Sequence of chain 1.B:
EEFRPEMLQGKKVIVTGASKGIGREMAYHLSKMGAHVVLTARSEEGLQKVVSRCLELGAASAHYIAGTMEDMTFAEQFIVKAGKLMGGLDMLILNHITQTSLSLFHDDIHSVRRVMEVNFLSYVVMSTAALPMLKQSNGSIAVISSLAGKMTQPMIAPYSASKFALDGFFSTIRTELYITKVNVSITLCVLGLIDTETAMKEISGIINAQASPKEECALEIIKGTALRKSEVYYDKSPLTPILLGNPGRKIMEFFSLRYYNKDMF

A protein and the small-molecule ligand that binds it are described below.
Small molecule (SMILES): C[C@]12C[C@H](O)[C@H]3[C@@H](CCC4=CC(=O)CC[C@@]43C)[C@@H]1CC[C@@H]2C(=O)CO

Binding-site contacts:
Ligand atom C15 contacts residue LEU110 of chain 1.B at 3.9 Å (hydrophobic).
Ligand atom C12 contacts residue NDP1 of chain 1.E at 3.4 Å.
Ligand atom C11 contacts residue TYR167 of chain 1.B at 3.8 Å (hydrophobic).
Ligand atom C19 contacts residue ALA156 of chain 1.B at 3.8 Å (hydrophobic).
Ligand atom C2 contacts residue LEU201 of chain 1.B at 4.0 Å (hydrophobic).
Ligand atom C4 contacts residue GLN161 of chain 1.B at 3.2 Å.
Ligand atom C21 contacts residue ILE105 of chain 1.B at 3.4 Å (hydrophobic).
Ligand atom C3 contacts residue LEU201 of chain 1.B at 4.0 Å (hydrophobic).
Ligand atom C2 contacts residue LEU155 of chain 1.B at 3.8 Å (hydrophobic).
Ligand atom C1 contacts residue NDP1 of chain 1.E at 4.0 Å.
Ligand atom O4 contacts residue ALA207 of chain 1.B at 3.8 Å.
Ligand atom C3 contacts residue GLN161 of chain 1.B at 4.1 Å.
Ligand atom C20 contacts residue THR206 of chain 1.B at 3.7 Å.
Ligand atom C21 contacts residue NDP1 of chain 1.E at 3.8 Å.
Ligand atom O1 contacts residue LEU155 of chain 1.B at 3.9 Å.
Ligand atom C6 contacts residue GLN161 of chain 1.B at 3.5 Å.
Ligand atom C18 contacts residue THR108 of chain 1.B at 3.8 Å.
Ligand atom O1 contacts residue LEU201 of chain 1.B at 3.6 Å.
Ligand atom C5 contacts residue GLN161 of chain 1.B at 3.5 Å.
Ligand atom C17 contacts residue ALA207 of chain 1.B at 4.0 Å (hydrophobic).
Ligand atom C12 contacts residue TYR167 of chain 1.B at 4.0 Å (hydrophobic).
Ligand atom C7 contacts residue ILE211 of chain 1.B at 3.4 Å (hydrophobic).
Ligand atom C15 contacts residue ILE211 of chain 1.B at 4.0 Å (hydrophobic).
Ligand atom O2 contacts residue SER154 of chain 1.B at 3.3 Å (h-bond).
Ligand atom C11 contacts residue NDP1 of chain 1.E at 3.4 Å.
Ligand atom C16 contacts residue GLU210 of chain 1.B at 3.8 Å.
Ligand atom O3 contacts residue THR108 of chain 1.B at 3.0 Å (h-bond).
Ligand atom C19 contacts residue SER154 of chain 1.B at 3.6 Å.
Ligand atom O3 contacts residue ILE105 of chain 1.B at 3.8 Å.
Ligand atom O2 contacts residue NDP1 of chain 1.E at 3.9 Å.
Ligand atom C21 contacts residue THR206 of chain 1.B at 3.8 Å.
Ligand atom O2 contacts residue TYR167 of chain 1.B at 2.8 Å (h-bond).
Ligand atom O4 contacts residue THR206 of chain 1.B at 3.8 Å.
Ligand atom C19 contacts residue GLN161 of chain 1.B at 4.0 Å.
Ligand atom C6 contacts residue ILE215 of chain 1.B at 3.8 Å (hydrophobic).
Ligand atom C1 contacts residue SER154 of chain 1.B at 3.7 Å.
Ligand atom C18 contacts residue TYR167 of chain 1.B at 3.5 Å (hydrophobic).
Ligand atom C19 contacts residue ILE164 of chain 1.B at 3.7 Å (hydrophobic).
Ligand atom O4 contacts residue NDP1 of chain 1.E at 3.0 Å (h-bond).
Ligand atom C20 contacts residue ILE105 of chain 1.B at 4.0 Å (hydrophobic).